Binding-site contacts:
Ligand atom N2 contacts residue VAL38 of chain 1.A at 3.5 Å.
Ligand atom N2 contacts residue GLU34 of chain 1.A at 2.9 Å (salt-bridge).
Ligand atom N4 contacts residue GLU34 of chain 1.A at 2.8 Å (salt-bridge).
Ligand atom N5 contacts residue NDP1 of chain 1.C at 3.8 Å.
Ligand atom N5 contacts residue VAL13 of chain 1.A at 3.4 Å.
Ligand atom C1 contacts residue LEU35 of chain 1.A at 4.0 Å (hydrophobic).
Ligand atom C18 contacts residue ILE57 of chain 1.A at 3.7 Å (hydrophobic).
Ligand atom C12 contacts residue LEU35 of chain 1.A at 4.0 Å (hydrophobic).
Ligand atom N4 contacts residue MET12 of chain 1.A at 3.9 Å.
Ligand atom C9 contacts residue ILE102 of chain 1.A at 4.0 Å (hydrophobic).
Ligand atom C6 contacts residue ILE102 of chain 1.A at 3.9 Å (hydrophobic).
Ligand atom C21 contacts residue LEU27 of chain 1.A at 4.0 Å (hydrophobic).
Ligand atom C1 contacts residue GLU34 of chain 1.A at 3.9 Å.
Ligand atom C3 contacts residue GLU34 of chain 1.A at 3.6 Å.
Ligand atom C6 contacts residue MET12 of chain 1.A at 3.4 Å (hydrophobic).
Ligand atom C20 contacts residue ILE57 of chain 1.A at 3.8 Å (hydrophobic).
Ligand atom C9 contacts residue NDP1 of chain 1.C at 3.4 Å.
Ligand atom N2 contacts residue ALA14 of chain 1.A at 3.8 Å.
Ligand atom N4 contacts residue THR121 of chain 1.A at 4.0 Å.
Ligand atom C15 contacts residue LEU35 of chain 1.A at 4.1 Å (hydrophobic).
Ligand atom N4 contacts residue VAL13 of chain 1.A at 3.3 Å.
Ligand atom C8 contacts residue NDP1 of chain 1.C at 3.9 Å.
Ligand atom C17 contacts residue LEU35 of chain 1.A at 3.8 Å (hydrophobic).
Ligand atom C14 contacts residue LEU61 of chain 1.A at 3.7 Å (hydrophobic).
Ligand atom N5 contacts residue ALA14 of chain 1.A at 3.5 Å (h-bond).
Ligand atom C14 contacts residue VAL38 of chain 1.A at 4.1 Å (hydrophobic).
Ligand atom N4 contacts residue VAL38 of chain 1.A at 3.4 Å.
Ligand atom C21 contacts residue ILE57 of chain 1.A at 4.1 Å (hydrophobic).
Ligand atom C3 contacts residue VAL13 of chain 1.A at 3.7 Å (hydrophobic).
Ligand atom N7 contacts residue MET12 of chain 1.A at 2.8 Å (h-bond).
Ligand atom C3 contacts residue MET12 of chain 1.A at 4.0 Å (hydrophobic).
Ligand atom C6 contacts residue NDP1 of chain 1.C at 3.5 Å.
Ligand atom N5 contacts residue MET12 of chain 1.A at 3.2 Å (h-bond).
Ligand atom N7 contacts residue ILE102 of chain 1.A at 2.7 Å (h-bond).
Ligand atom N4 contacts residue ALA14 of chain 1.A at 3.4 Å (h-bond).
Ligand atom N7 contacts residue NDP1 of chain 1.C at 3.3 Å.
Ligand atom O19 contacts residue ILE57 of chain 1.A at 3.7 Å.
Ligand atom C3 contacts residue ALA14 of chain 1.A at 3.5 Å (hydrophobic).
Ligand atom C3 contacts residue VAL38 of chain 1.A at 3.5 Å (hydrophobic).
Ligand atom N7 contacts residue TYR108 of chain 1.A at 3.3 Å (h-bond).

A protein and the small-molecule ligand that binds it are described below.
Small molecule (SMILES): COc1cc(Cc2cnc(N)nc2N)cc(OC)c1OC

Sequence of chain 1.A:
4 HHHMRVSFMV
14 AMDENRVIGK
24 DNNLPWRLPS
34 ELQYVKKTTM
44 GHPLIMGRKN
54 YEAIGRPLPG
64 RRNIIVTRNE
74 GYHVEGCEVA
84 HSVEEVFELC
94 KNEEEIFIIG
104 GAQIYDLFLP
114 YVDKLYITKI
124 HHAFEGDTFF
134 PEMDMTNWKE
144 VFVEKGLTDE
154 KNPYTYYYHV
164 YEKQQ